Binding-site contacts:
Ligand atom C21 contacts residue THR24 of chain 1.B at 3.2 Å.
Ligand atom C06 contacts residue SER142 of chain 1.B at 3.5 Å.
Ligand atom C01 contacts residue ASN140 of chain 1.B at 3.4 Å.
Ligand atom C06 contacts residue HIS161 of chain 1.B at 3.6 Å.
Ligand atom F31 contacts residue HIS39 of chain 1.B at 3.5 Å.
Ligand atom F33 contacts residue CYS143 of chain 1.B at 3.4 Å.
Ligand atom O09 contacts residue SER142 of chain 1.B at 3.1 Å (h-bond).
Ligand atom C34 contacts residue HIS39 of chain 1.B at 3.6 Å.
Ligand atom N19 contacts residue THR24 of chain 1.B at 3.3 Å (h-bond).
Ligand atom O36 contacts residue MET163 of chain 1.B at 3.0 Å.
Ligand atom C18 contacts residue THR22 of chain 1.B at 3.1 Å.
Ligand atom N37 contacts residue LEU139 of chain 1.B at 3.5 Å (h-bond).
Ligand atom C01 contacts residue GLU164 of chain 1.B at 3.6 Å.
Ligand atom F31 contacts residue ARG186 of chain 1.B at 3.5 Å.
Ligand atom N04 contacts residue SER142 of chain 1.B at 3.3 Å (h-bond).
Ligand atom C05 contacts residue LEU139 of chain 1.B at 3.6 Å (hydrophobic).
Ligand atom C35 contacts residue HIS162 of chain 1.B at 3.4 Å.
Ligand atom O36 contacts residue GLU164 of chain 1.B at 3.4 Å (salt-bridge).
Ligand atom C32 contacts residue HIS39 of chain 1.B at 3.4 Å.
Ligand atom C34 contacts residue HIS162 of chain 1.B at 3.2 Å.
Ligand atom F28 contacts residue GLN187 of chain 1.B at 3.4 Å.
Ligand atom N19 contacts residue THR23 of chain 1.B at 3.6 Å.
Ligand atom C21 contacts residue THR23 of chain 1.B at 3.6 Å.
Ligand atom F31 contacts residue ASP185 of chain 1.B at 3.0 Å.
Ligand atom F33 contacts residue HIS39 of chain 1.B at 3.5 Å.
Ligand atom C05 contacts residue SER142 of chain 1.B at 3.4 Å.
Ligand atom C20 contacts residue THR24 of chain 1.B at 3.6 Å.
Ligand atom N02 contacts residue LEU139 of chain 1.B at 3.6 Å.
Ligand atom F33 contacts residue HIS162 of chain 1.B at 3.4 Å.
Ligand atom C03 contacts residue GLU164 of chain 1.B at 3.1 Å.
Ligand atom N07 contacts residue HIS162 of chain 1.B at 3.7 Å.
Ligand atom C03 contacts residue PHE138 of chain 1.B at 3.2 Å (hydrophobic).
Ligand atom O36 contacts residue HIS162 of chain 1.B at 3.3 Å (h-bond).
Ligand atom N04 contacts residue PHE138 of chain 1.B at 3.4 Å.
Ligand atom O09 contacts residue CYS143 of chain 1.B at 3.1 Å (h-bond).
Ligand atom N04 contacts residue HIS161 of chain 1.B at 3.1 Å (h-bond).
Ligand atom O09 contacts residue GLY141 of chain 1.B at 2.9 Å (h-bond).
Ligand atom CL2 contacts residue CYS143 of chain 1.B at 3.4 Å.
Ligand atom C30 contacts residue HIS39 of chain 1.B at 3.6 Å.
Ligand atom C32 contacts residue HIS162 of chain 1.B at 3.4 Å.

Sequence of chain 1.B:
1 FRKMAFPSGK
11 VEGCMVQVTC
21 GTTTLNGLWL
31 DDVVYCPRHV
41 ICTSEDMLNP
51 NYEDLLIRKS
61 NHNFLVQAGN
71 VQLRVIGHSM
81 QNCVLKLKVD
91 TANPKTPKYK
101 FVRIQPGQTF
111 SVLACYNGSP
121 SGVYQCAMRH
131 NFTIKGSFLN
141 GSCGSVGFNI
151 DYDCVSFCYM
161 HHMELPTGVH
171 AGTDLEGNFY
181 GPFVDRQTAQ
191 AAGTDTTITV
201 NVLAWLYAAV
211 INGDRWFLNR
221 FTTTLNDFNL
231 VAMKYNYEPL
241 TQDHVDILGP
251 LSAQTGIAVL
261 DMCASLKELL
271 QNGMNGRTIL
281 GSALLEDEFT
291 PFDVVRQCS

A small-molecule ligand and the protein it binds are described below.
Small molecule (SMILES): Cn1cnc(Cn2c(=O)nc(Nc3cc4cn(C)nc4cc3Cl)n(Cc3cc(F)c(F)cc3F)c2=O)n1